Sequence of chain 1.A:
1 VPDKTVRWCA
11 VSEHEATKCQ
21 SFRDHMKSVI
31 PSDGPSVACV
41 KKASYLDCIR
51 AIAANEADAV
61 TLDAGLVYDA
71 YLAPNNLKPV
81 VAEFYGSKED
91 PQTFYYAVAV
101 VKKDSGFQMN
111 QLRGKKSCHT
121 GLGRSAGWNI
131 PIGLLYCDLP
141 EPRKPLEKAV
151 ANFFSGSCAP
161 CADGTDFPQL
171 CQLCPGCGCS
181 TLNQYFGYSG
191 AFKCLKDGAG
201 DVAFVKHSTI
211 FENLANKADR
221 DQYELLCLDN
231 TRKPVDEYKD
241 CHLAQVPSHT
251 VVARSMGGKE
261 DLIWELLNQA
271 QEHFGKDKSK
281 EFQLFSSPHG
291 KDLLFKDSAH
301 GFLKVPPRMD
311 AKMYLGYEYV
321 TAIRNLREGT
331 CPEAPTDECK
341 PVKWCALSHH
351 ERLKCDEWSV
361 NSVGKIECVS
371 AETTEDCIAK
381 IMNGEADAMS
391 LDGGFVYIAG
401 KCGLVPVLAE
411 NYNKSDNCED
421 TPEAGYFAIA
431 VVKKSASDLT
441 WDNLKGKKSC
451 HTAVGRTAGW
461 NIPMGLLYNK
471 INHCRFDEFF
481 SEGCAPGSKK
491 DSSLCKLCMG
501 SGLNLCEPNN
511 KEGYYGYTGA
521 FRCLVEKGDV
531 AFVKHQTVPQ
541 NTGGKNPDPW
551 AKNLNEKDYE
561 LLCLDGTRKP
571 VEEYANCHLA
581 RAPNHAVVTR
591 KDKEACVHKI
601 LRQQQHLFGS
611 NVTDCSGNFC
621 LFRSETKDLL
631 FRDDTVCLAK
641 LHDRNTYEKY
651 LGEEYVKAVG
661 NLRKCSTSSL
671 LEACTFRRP

This small molecule binds to this protein.
Small molecule (SMILES): CC(=O)N[C@@H]1[C@@H](O)[C@H](O)[C@@H](CO)O[C@H]1O

Binding-site contacts:
Ligand atom O3 contacts residue ASN413 of chain 1.A at 4.1 Å.
Ligand atom C3 contacts residue ASN413 of chain 1.A at 3.2 Å.
Ligand atom C8 contacts residue THR421 of chain 1.A at 3.8 Å.
Ligand atom C7 contacts residue ASN413 of chain 1.A at 3.5 Å.
Ligand atom O7 contacts residue THR421 of chain 1.A at 4.3 Å.
Ligand atom O7 contacts residue ASN413 of chain 1.A at 3.8 Å.
Ligand atom N2 contacts residue ASN413 of chain 1.A at 2.6 Å (h-bond).
Ligand atom C1 contacts residue ASN413 of chain 1.A at 1.4 Å.
Ligand atom C2 contacts residue ASN413 of chain 1.A at 1.8 Å.
Ligand atom C8 contacts residue SER415 of chain 1.A at 3.6 Å.
Ligand atom C5 contacts residue ASN413 of chain 1.A at 3.5 Å.
Ligand atom C4 contacts residue ASN413 of chain 1.A at 3.6 Å.
Ligand atom O7 contacts residue GLU423 of chain 1.A at 4.2 Å.
Ligand atom O5 contacts residue ASN413 of chain 1.A at 2.4 Å (h-bond).